Sequence of chain 2.A:
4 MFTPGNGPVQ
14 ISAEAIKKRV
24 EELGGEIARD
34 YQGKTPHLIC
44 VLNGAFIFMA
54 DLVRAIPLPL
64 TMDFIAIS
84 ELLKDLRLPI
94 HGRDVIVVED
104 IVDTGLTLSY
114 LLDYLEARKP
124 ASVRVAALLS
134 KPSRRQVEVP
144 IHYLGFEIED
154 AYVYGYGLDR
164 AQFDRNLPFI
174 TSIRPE

Binding-site contacts:
Ligand atom O2' contacts residue ASP103 of chain 2.A at 2.9 Å (salt-bridge).
Ligand atom O3P contacts residue THR107 of chain 2.A at 3.2 Å (h-bond).
Ligand atom O3P contacts residue ASP106 of chain 2.A at 2.8 Å (salt-bridge).
Ligand atom C3' contacts residue ILE104 of chain 2.A at 3.3 Å (hydrophobic).
Ligand atom O2P contacts residue THR110 of chain 2.A at 2.7 Å (h-bond).
Ligand atom C5 contacts residue ILE104 of chain 2.A at 3.7 Å (hydrophobic).
Ligand atom C2' contacts residue ILE104 of chain 2.A at 3.7 Å (hydrophobic).
Ligand atom N1 contacts residue TYR155 of chain 2.A at 3.4 Å.
Ligand atom N1 contacts residue VAL156 of chain 2.A at 2.6 Å (h-bond).
Ligand atom C3' contacts residue ASP103 of chain 2.A at 3.4 Å.
Ligand atom O2P contacts residue LEU109 of chain 2.A at 3.5 Å (h-bond).
Ligand atom N9 contacts residue ILE104 of chain 2.A at 3.7 Å.
Ligand atom O3' contacts residue GLU102 of chain 2.A at 3.5 Å (salt-bridge).
Ligand atom P contacts residue GLY108 of chain 2.A at 3.7 Å.
Ligand atom O6 contacts residue LYS134 of chain 2.A at 2.9 Å (salt-bridge).
Ligand atom O3P contacts residue GLY108 of chain 2.A at 2.8 Å (h-bond).
Ligand atom C5 contacts residue LYS134 of chain 2.A at 3.7 Å.
Ligand atom O3' contacts residue ASP103 of chain 2.A at 2.7 Å (salt-bridge).
Ligand atom O6 contacts residue TYR155 of chain 2.A at 3.5 Å.
Ligand atom C6 contacts residue TYR155 of chain 2.A at 3.6 Å (hydrophobic).
Ligand atom O1P contacts residue GLY108 of chain 2.A at 3.7 Å.
Ligand atom C6 contacts residue LYS134 of chain 2.A at 3.7 Å.
Ligand atom O5' contacts residue ASP106 of chain 2.A at 3.8 Å.
Ligand atom N7 contacts residue LYS134 of chain 2.A at 3.2 Å (salt-bridge).
Ligand atom O6 contacts residue ALA154 of chain 2.A at 3.5 Å (h-bond).
Ligand atom C2 contacts residue VAL156 of chain 2.A at 3.2 Å (hydrophobic).
Ligand atom O1P contacts residue THR107 of chain 2.A at 2.7 Å (h-bond).
Ligand atom O3P contacts residue VAL105 of chain 2.A at 3.8 Å.
Ligand atom C8 contacts residue ASP106 of chain 2.A at 3.6 Å.
Ligand atom C5' contacts residue THR110 of chain 2.A at 3.4 Å.
Ligand atom O1P contacts residue ASP106 of chain 2.A at 3.2 Å.
Ligand atom C2' contacts residue ASP103 of chain 2.A at 3.3 Å.
Ligand atom P contacts residue THR107 of chain 2.A at 3.6 Å.
Ligand atom O6 contacts residue VAL156 of chain 2.A at 3.0 Å (h-bond).
Ligand atom C6 contacts residue VAL156 of chain 2.A at 3.7 Å (hydrophobic).
Ligand atom P contacts residue ASP106 of chain 2.A at 3.7 Å.
Ligand atom C2 contacts residue TYR155 of chain 2.A at 3.4 Å (hydrophobic).
Ligand atom C4 contacts residue ILE104 of chain 2.A at 3.6 Å (hydrophobic).
Ligand atom O3' contacts residue ILE104 of chain 2.A at 3.5 Å (h-bond).
Ligand atom O2P contacts residue THR107 of chain 2.A at 3.6 Å.

The protein below binds the small molecule below.
Small molecule (SMILES): O=c1[nH]cnc2c1ncn2[C@@H]1O[C@H](COP(=O)(O)O)[C@@H](O)[C@H]1O